Sequence of chain 11.A:
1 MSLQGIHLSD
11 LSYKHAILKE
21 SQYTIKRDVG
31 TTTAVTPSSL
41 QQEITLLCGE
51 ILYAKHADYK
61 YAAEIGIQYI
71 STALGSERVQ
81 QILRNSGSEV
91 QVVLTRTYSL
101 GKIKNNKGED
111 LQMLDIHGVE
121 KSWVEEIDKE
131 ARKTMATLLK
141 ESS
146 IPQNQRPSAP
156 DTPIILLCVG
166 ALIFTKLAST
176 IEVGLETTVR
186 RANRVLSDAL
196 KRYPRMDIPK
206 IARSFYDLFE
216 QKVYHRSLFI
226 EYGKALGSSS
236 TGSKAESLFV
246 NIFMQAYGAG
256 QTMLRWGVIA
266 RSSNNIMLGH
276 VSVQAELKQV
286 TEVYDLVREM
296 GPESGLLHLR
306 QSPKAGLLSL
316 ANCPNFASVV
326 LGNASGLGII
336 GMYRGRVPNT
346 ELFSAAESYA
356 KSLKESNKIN

Binding-site contacts:
Ligand atom CD contacts residue ASN106 of chain 11.A at 4.0 Å.
Ligand atom N contacts residue MET135 of chain 11.A at 3.8 Å.
Ligand atom CE contacts residue GLU50 of chain 11.A at 3.7 Å.
Ligand atom OE1 contacts residue ASN106 of chain 11.A at 3.2 Å (h-bond).
Ligand atom O contacts residue ARG132 of chain 11.A at 3.7 Å.
Ligand atom CG contacts residue ILE103 of chain 11.A at 3.5 Å (hydrophobic).
Ligand atom CD1 contacts residue ALA136 of chain 11.A at 3.8 Å (hydrophobic).
Ligand atom SD contacts residue PRO152 of chain 11.A at 3.5 Å.
Ligand atom NE2 contacts residue LYS104 of chain 11.A at 2.3 Å (salt-bridge).
Ligand atom SD contacts residue GLU50 of chain 11.A at 3.6 Å.
Ligand atom CB contacts residue ILE103 of chain 11.A at 3.9 Å (hydrophobic).
Ligand atom SD contacts residue MET135 of chain 11.A at 3.6 Å.
Ligand atom CG2 contacts residue ARG132 of chain 11.A at 3.6 Å.
Ligand atom CD1 contacts residue ILE103 of chain 11.A at 3.7 Å (hydrophobic).
Ligand atom CA contacts residue ARG132 of chain 11.A at 3.6 Å.
Ligand atom CD contacts residue ASN105 of chain 11.A at 3.7 Å.
Ligand atom CD1 contacts residue ARG132 of chain 11.A at 3.7 Å.
Ligand atom C contacts residue ARG132 of chain 11.A at 3.8 Å.
Ligand atom O contacts residue ASN106 of chain 11.A at 4.0 Å.
Ligand atom OH contacts residue LYS129 of chain 11.A at 3.6 Å.
Ligand atom CD2 contacts residue ILE103 of chain 11.A at 3.9 Å (hydrophobic).
Ligand atom O contacts residue ASN105 of chain 11.A at 3.8 Å.
Ligand atom OE1 contacts residue ASN105 of chain 11.A at 3.0 Å (h-bond).
Ligand atom CD1 contacts residue MET135 of chain 11.A at 3.7 Å (hydrophobic).
Ligand atom CE1 contacts residue ARG132 of chain 11.A at 3.7 Å.
Ligand atom CG contacts residue LEU46 of chain 11.A at 3.8 Å (hydrophobic).
Ligand atom O contacts residue ASN106 of chain 11.A at 3.8 Å.
Ligand atom O contacts residue ARG132 of chain 11.A at 3.7 Å.
Ligand atom CE2 contacts residue ILE103 of chain 11.A at 4.0 Å (hydrophobic).
Ligand atom SD contacts residue TYR53 of chain 11.A at 3.9 Å.
Ligand atom CD1 contacts residue LEU111 of chain 11.A at 3.7 Å (hydrophobic).
Ligand atom O contacts residue SER153 of chain 11.A at 3.7 Å.
Ligand atom CG contacts residue MET135 of chain 11.A at 4.0 Å (hydrophobic).
Ligand atom CD1 contacts residue ARG132 of chain 11.A at 3.4 Å.
Ligand atom CE contacts residue MET135 of chain 11.A at 3.7 Å (hydrophobic).
Ligand atom O contacts residue ASN106 of chain 11.A at 3.6 Å.
Ligand atom CB contacts residue MET135 of chain 11.A at 3.5 Å (hydrophobic).
Ligand atom NE2 contacts residue ASN105 of chain 11.A at 3.6 Å.
Ligand atom CE contacts residue ARG132 of chain 11.A at 3.3 Å.
Ligand atom CD contacts residue LYS104 of chain 11.A at 3.5 Å.

The protein below binds the small molecule below.
Small molecule (SMILES): CC[C@H](C)[C@H](NC(=O)[C@H](CC(C)C)NC(=O)[C@H](CCC(N)=O)NC(=O)[C@H](Cc1ccc(O)cc1)NC(=O)[C@@H](NC(=O)[C@@H](N)CC(=O)O)[C@@H](C)CC)C(=O)N[C@H](C=O)CCSC